Binding-site contacts:
Ligand atom C1 contacts residue ASN1127 of chain 1.C at 1.4 Å.
Ligand atom C5 contacts residue HIS1130 of chain 1.C at 3.7 Å.
Ligand atom N2 contacts residue THR1129 of chain 1.C at 3.6 Å.
Ligand atom C2 contacts residue ASN1127 of chain 1.C at 2.5 Å.
Ligand atom O4 contacts residue HIS1130 of chain 1.C at 4.0 Å.
Ligand atom C7 contacts residue ASN1127 of chain 1.C at 3.5 Å.
Ligand atom C4 contacts residue HIS1130 of chain 1.C at 4.2 Å.
Ligand atom C8 contacts residue THR1129 of chain 1.C at 3.8 Å.
Ligand atom C1 contacts residue HIS1130 of chain 1.C at 4.4 Å.
Ligand atom C3 contacts residue HIS1130 of chain 1.C at 4.1 Å.
Ligand atom O5 contacts residue HIS1130 of chain 1.C at 4.5 Å.
Ligand atom O5 contacts residue PHE1132 of chain 1.C at 3.9 Å.
Ligand atom O7 contacts residue ASN1127 of chain 1.C at 3.8 Å.
Ligand atom O5 contacts residue ASN1127 of chain 1.C at 2.4 Å (h-bond).
Ligand atom N2 contacts residue ASN1127 of chain 1.C at 2.9 Å (h-bond).
Ligand atom C5 contacts residue PHE1132 of chain 1.C at 4.2 Å (hydrophobic).
Ligand atom C7 contacts residue THR1129 of chain 1.C at 4.2 Å.
Ligand atom C8 contacts residue ASN1127 of chain 1.C at 4.5 Å.
Ligand atom C5 contacts residue ASN1127 of chain 1.C at 3.7 Å.
Ligand atom C4 contacts residue ASN1127 of chain 1.C at 4.2 Å.
Ligand atom C6 contacts residue PHE1132 of chain 1.C at 3.9 Å (hydrophobic).
Ligand atom C3 contacts residue ASN1127 of chain 1.C at 3.8 Å.

Sequence of chain 1.C:
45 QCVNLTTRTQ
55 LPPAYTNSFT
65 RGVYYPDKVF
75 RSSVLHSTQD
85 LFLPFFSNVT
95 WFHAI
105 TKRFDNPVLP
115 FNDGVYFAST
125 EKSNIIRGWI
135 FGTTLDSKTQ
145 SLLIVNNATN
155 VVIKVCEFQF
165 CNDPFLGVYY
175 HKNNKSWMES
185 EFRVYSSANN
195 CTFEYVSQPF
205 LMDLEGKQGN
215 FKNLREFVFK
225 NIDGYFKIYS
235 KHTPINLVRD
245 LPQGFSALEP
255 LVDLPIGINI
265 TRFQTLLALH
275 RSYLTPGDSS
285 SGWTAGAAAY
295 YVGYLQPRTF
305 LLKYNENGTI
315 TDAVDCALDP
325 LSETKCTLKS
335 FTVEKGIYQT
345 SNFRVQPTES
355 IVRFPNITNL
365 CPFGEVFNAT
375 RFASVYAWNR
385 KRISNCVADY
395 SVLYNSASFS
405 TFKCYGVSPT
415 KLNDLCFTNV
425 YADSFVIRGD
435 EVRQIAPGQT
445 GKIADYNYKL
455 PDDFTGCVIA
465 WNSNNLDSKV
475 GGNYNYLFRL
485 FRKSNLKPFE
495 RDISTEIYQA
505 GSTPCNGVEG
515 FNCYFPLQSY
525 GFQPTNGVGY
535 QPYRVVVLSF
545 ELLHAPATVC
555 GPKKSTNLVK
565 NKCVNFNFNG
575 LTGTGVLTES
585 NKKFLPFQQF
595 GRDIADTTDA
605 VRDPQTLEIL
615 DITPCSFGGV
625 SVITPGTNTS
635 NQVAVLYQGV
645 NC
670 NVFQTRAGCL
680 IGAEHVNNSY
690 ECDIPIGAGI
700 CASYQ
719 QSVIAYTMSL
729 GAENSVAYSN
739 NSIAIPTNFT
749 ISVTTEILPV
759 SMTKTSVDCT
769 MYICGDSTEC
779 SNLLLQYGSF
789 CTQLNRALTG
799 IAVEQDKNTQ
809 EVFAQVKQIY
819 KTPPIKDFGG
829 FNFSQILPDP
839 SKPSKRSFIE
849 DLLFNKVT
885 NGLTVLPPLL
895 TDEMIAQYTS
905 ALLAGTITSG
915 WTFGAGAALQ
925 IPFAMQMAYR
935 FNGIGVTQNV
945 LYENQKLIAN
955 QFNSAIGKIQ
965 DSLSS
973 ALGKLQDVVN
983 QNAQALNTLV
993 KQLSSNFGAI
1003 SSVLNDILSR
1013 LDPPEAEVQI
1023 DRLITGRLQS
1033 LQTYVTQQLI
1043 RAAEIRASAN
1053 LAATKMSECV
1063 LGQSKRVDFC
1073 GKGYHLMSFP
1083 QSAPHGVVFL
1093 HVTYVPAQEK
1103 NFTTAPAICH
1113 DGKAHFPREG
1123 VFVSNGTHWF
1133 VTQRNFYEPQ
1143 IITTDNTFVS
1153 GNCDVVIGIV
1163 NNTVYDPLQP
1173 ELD

The small molecule below binds the protein below.
Small molecule (SMILES): CC(=O)N[C@@H]1[C@@H](O)[C@H](O)[C@@H](CO)O[C@H]1O